Sequence of chain 2.B:
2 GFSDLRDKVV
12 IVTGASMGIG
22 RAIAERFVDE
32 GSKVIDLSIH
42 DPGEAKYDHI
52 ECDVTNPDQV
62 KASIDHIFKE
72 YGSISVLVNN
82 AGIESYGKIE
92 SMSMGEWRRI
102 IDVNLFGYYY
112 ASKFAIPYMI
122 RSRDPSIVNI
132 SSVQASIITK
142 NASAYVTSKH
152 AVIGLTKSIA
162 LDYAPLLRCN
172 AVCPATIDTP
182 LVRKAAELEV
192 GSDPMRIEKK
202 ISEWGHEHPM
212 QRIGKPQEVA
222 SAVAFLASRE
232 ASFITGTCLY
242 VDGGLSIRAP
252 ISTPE

The protein below binds the small molecule below.
Small molecule (SMILES): OC[C@H]1O[C@@H](O)[C@@H](O)[C@@H](O)[C@@H]1O

Binding-site contacts:
Ligand atom O4 contacts residue ILE252 of chain 2.B at 3.9 Å.
Ligand atom O2 contacts residue GLN135 of chain 1.B at 3.5 Å (h-bond).
Ligand atom C6 contacts residue THR177 of chain 1.B at 3.9 Å.
Ligand atom O6 contacts residue HIS209 of chain 1.B at 4.3 Å.
Ligand atom C5 contacts residue VAL134 of chain 1.B at 4.5 Å (hydrophobic).
Ligand atom C5 contacts residue ALA176 of chain 1.B at 3.9 Å (hydrophobic).
Ligand atom C2 contacts residue GLU85 of chain 1.B at 4.1 Å.
Ligand atom O4 contacts residue THR177 of chain 1.B at 2.9 Å (h-bond).
Ligand atom O6 contacts residue ILE252 of chain 2.B at 4.0 Å.
Ligand atom O2 contacts residue GLU85 of chain 1.B at 3.0 Å (salt-bridge).
Ligand atom O2 contacts residue TYR146 of chain 1.B at 3.3 Å (h-bond).
Ligand atom O5 contacts residue ALA176 of chain 1.B at 4.4 Å.
Ligand atom C5 contacts residue GLN135 of chain 1.B at 3.6 Å.
Ligand atom C1 contacts residue ALA176 of chain 1.B at 4.2 Å (hydrophobic).
Ligand atom O6 contacts residue ALA176 of chain 1.B at 3.4 Å.
Ligand atom O6 contacts residue VAL134 of chain 1.B at 3.8 Å.
Ligand atom C1 contacts residue SER133 of chain 1.B at 3.5 Å.
Ligand atom C6 contacts residue VAL134 of chain 1.B at 3.7 Å (hydrophobic).
Ligand atom C4 contacts residue GLN135 of chain 1.B at 4.0 Å.
Ligand atom O5 contacts residue GLN135 of chain 1.B at 2.8 Å (h-bond).
Ligand atom O5 contacts residue VAL134 of chain 1.B at 4.3 Å.
Ligand atom C2 contacts residue TYR146 of chain 1.B at 3.5 Å (hydrophobic).
Ligand atom C1 contacts residue GLN135 of chain 1.B at 3.7 Å.
Ligand atom C6 contacts residue ILE252 of chain 2.B at 4.3 Å (hydrophobic).
Ligand atom C2 contacts residue GLN135 of chain 1.B at 3.9 Å.
Ligand atom C1 contacts residue TYR146 of chain 1.B at 3.2 Å (hydrophobic).
Ligand atom C4 contacts residue THR177 of chain 1.B at 4.0 Å.
Ligand atom C5 contacts residue THR177 of chain 1.B at 4.0 Å.
Ligand atom C3 contacts residue VAL183 of chain 1.B at 4.1 Å (hydrophobic).
Ligand atom O6 contacts residue LEU246 of chain 1.B at 3.9 Å.
Ligand atom C1 contacts residue PRO175 of chain 1.B at 4.4 Å (hydrophobic).
Ligand atom C6 contacts residue ALA176 of chain 1.B at 4.2 Å (hydrophobic).
Ligand atom O5 contacts residue SER133 of chain 1.B at 3.5 Å (h-bond).
Ligand atom O5 contacts residue TYR146 of chain 1.B at 4.2 Å.
Ligand atom C6 contacts residue GLN135 of chain 1.B at 3.7 Å.
Ligand atom O6 contacts residue THR177 of chain 1.B at 2.8 Å (h-bond).

Sequence of chain 1.B:
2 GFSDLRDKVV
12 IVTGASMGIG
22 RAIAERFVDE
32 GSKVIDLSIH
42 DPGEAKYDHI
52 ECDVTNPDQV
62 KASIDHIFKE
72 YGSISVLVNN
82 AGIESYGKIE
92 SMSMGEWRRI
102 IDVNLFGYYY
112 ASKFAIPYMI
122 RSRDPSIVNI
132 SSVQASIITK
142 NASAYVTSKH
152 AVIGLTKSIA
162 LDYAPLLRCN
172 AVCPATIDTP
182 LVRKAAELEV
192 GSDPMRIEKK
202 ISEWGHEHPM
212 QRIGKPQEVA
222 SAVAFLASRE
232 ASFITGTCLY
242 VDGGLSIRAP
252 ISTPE